Sequence of chain 16.A:
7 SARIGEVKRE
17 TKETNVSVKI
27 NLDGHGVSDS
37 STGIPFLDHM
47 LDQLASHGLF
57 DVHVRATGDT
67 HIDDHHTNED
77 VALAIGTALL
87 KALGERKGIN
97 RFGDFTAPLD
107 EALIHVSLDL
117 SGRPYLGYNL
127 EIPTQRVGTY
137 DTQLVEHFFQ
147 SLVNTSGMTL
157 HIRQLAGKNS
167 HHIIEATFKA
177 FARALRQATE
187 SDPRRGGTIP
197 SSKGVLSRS

Sequence of chain 12.A:
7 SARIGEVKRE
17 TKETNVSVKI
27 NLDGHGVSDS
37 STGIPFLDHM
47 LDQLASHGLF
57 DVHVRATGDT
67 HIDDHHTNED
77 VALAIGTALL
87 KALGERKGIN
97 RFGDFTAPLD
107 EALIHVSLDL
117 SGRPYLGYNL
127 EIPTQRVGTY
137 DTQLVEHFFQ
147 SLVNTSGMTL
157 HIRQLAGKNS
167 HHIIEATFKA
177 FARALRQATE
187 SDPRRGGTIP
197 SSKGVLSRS

Binding-site contacts:
Ligand atom O10 contacts residue ARG119 of chain 3.A at 3.0 Å (salt-bridge).
Ligand atom P9 contacts residue SER197 of chain 3.A at 3.8 Å.
Ligand atom C5 contacts residue MN1 of chain 3.B at 3.3 Å.
Ligand atom C5 contacts residue HIS71 of chain 16.A at 3.2 Å.
Ligand atom C3 contacts residue MN1 of chain 3.B at 3.2 Å.
Ligand atom P9 contacts residue ARG97 of chain 3.A at 3.7 Å.
Ligand atom C5 contacts residue MN1 of chain 3.C at 3.3 Å.
Ligand atom O13 contacts residue MN1 of chain 3.C at 2.4 Å.
Ligand atom O12 contacts residue SER197 of chain 3.A at 2.6 Å (h-bond).
Ligand atom O13 contacts residue GLU19 of chain 16.A at 2.7 Å (salt-bridge).
Ligand atom P9 contacts residue ARG119 of chain 3.A at 3.9 Å.
Ligand atom N1 contacts residue GLU171 of chain 12.A at 3.1 Å (salt-bridge).
Ligand atom N2 contacts residue GLU171 of chain 12.A at 3.8 Å.
Ligand atom C3 contacts residue GLU75 of chain 16.A at 3.8 Å.
Ligand atom C6 contacts residue MN1 of chain 3.C at 3.5 Å.
Ligand atom C8 contacts residue GLU171 of chain 12.A at 3.5 Å.
Ligand atom C7 contacts residue GLU19 of chain 16.A at 3.4 Å.
Ligand atom C5 contacts residue HIS72 of chain 16.A at 3.6 Å.
Ligand atom C3 contacts residue LEU105 of chain 12.A at 3.8 Å (hydrophobic).
Ligand atom C6 contacts residue GLU171 of chain 12.A at 3.1 Å.
Ligand atom C5 contacts residue HIS168 of chain 12.A at 3.9 Å.
Ligand atom N1 contacts residue HIS72 of chain 16.A at 3.3 Å (h-bond).
Ligand atom O12 contacts residue ARG97 of chain 3.A at 2.8 Å (salt-bridge).
Ligand atom O11 contacts residue LYS199 of chain 3.A at 2.7 Å (salt-bridge).
Ligand atom N4 contacts residue HIS168 of chain 12.A at 3.3 Å (h-bond).
Ligand atom O10 contacts residue LYS175 of chain 12.A at 2.7 Å (salt-bridge).
Ligand atom N2 contacts residue MN1 of chain 3.C at 3.2 Å.
Ligand atom N4 contacts residue GLU75 of chain 16.A at 3.1 Å (salt-bridge).
Ligand atom O10 contacts residue ARG97 of chain 3.A at 2.8 Å (salt-bridge).
Ligand atom O13 contacts residue HIS45 of chain 12.A at 3.3 Å (h-bond).
Ligand atom C7 contacts residue MN1 of chain 3.C at 3.5 Å.
Ligand atom O11 contacts residue ARG119 of chain 3.A at 2.8 Å (salt-bridge).
Ligand atom O13 contacts residue HIS72 of chain 16.A at 3.1 Å (h-bond).
Ligand atom N4 contacts residue MN1 of chain 3.B at 2.2 Å.
Ligand atom N4 contacts residue HIS71 of chain 16.A at 3.0 Å (h-bond).
Ligand atom O13 contacts residue GLU171 of chain 12.A at 3.5 Å (salt-bridge).
Ligand atom N1 contacts residue MN1 of chain 3.C at 2.3 Å.
Ligand atom C5 contacts residue HIS167 of chain 12.A at 3.3 Å.
Ligand atom C7 contacts residue GLU171 of chain 12.A at 3.5 Å.
Ligand atom N1 contacts residue HIS167 of chain 12.A at 3.1 Å (h-bond).

The protein below binds the small molecule below.
Small molecule (SMILES): O=P(O)(O)C[C@@H](O)Cn1cncn1

Sequence of chain 3.A:
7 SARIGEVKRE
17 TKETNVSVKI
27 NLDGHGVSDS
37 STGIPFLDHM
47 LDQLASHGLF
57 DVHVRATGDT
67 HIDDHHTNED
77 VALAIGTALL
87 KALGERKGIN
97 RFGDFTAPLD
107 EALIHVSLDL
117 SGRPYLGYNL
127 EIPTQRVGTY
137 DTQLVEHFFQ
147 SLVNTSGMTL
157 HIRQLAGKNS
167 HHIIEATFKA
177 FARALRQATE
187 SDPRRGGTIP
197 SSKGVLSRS